This protein binds this small molecule.
Small molecule (SMILES): COc1cccc2[nH]c(C(=O)N[C@@H](CC(C)C)C(=O)N[C@@H](C[C@@H]3CCNC3=O)C(=O)c3nc4ccccc4s3)cc12

Sequence of chain 1.B:
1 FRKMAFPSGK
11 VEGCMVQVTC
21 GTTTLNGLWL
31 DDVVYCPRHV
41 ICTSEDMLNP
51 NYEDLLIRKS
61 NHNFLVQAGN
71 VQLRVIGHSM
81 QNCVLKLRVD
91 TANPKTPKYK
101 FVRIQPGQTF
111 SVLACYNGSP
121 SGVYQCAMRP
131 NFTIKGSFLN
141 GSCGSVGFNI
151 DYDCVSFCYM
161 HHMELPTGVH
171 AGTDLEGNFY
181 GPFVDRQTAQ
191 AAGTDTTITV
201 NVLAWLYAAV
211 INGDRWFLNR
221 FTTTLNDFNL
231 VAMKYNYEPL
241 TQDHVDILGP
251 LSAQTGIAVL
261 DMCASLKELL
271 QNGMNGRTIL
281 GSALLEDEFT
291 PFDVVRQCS

Binding-site contacts:
Ligand atom O3 contacts residue MET163 of chain 1.B at 3.5 Å.
Ligand atom O1 contacts residue GLN187 of chain 1.B at 3.3 Å.
Ligand atom S1 contacts residue CYS143 of chain 1.B at 2.8 Å (h-bond).
Ligand atom C30 contacts residue HIS162 of chain 1.B at 3.5 Å.
Ligand atom C28 contacts residue GLN187 of chain 1.B at 3.3 Å.
Ligand atom O3 contacts residue CYS143 of chain 1.B at 2.8 Å (h-bond).
Ligand atom C17 contacts residue ASN140 of chain 1.B at 3.2 Å.
Ligand atom C19 contacts residue CYS143 of chain 1.B at 1.8 Å (hydrophobic).
Ligand atom C13 contacts residue CYS143 of chain 1.B at 2.8 Å (hydrophobic).
Ligand atom C26 contacts residue HIS39 of chain 1.B at 3.3 Å.
Ligand atom C20 contacts residue CYS143 of chain 1.B at 2.5 Å (hydrophobic).
Ligand atom C9 contacts residue GLN187 of chain 1.B at 3.5 Å.
Ligand atom C16 contacts residue ASN140 of chain 1.B at 3.5 Å.
Ligand atom C12 contacts residue HIS162 of chain 1.B at 3.2 Å.
Ligand atom C25 contacts residue MET47 of chain 1.B at 3.4 Å (hydrophobic).
Ligand atom C1 contacts residue ALA189 of chain 1.B at 3.4 Å (hydrophobic).
Ligand atom C14 contacts residue CYS143 of chain 1.B at 3.2 Å (hydrophobic).
Ligand atom O4 contacts residue SER142 of chain 1.B at 3.5 Å (h-bond).
Ligand atom O1 contacts residue THR188 of chain 1.B at 3.3 Å (h-bond).
Ligand atom C11 contacts residue HIS162 of chain 1.B at 3.4 Å.
Ligand atom N4 contacts residue PHE138 of chain 1.B at 3.2 Å (h-bond).
Ligand atom S1 contacts residue HIS39 of chain 1.B at 3.3 Å (h-bond).
Ligand atom C18 contacts residue GLU164 of chain 1.B at 3.3 Å.
Ligand atom O2 contacts residue GLU164 of chain 1.B at 2.9 Å (salt-bridge).
Ligand atom C25 contacts residue THR23 of chain 1.B at 3.5 Å.
Ligand atom N2 contacts residue GLN187 of chain 1.B at 3.0 Å (h-bond).
Ligand atom C6 contacts residue THR188 of chain 1.B at 3.5 Å.
Ligand atom C24 contacts residue MET47 of chain 1.B at 3.5 Å (hydrophobic).
Ligand atom N4 contacts residue LEU139 of chain 1.B at 3.4 Å (h-bond).
Ligand atom O2 contacts residue MET163 of chain 1.B at 3.0 Å.
Ligand atom O5 contacts residue PHE138 of chain 1.B at 3.4 Å.
Ligand atom N1 contacts residue GLU164 of chain 1.B at 2.8 Å (salt-bridge).
Ligand atom O3 contacts residue HIS162 of chain 1.B at 2.3 Å (h-bond).
Ligand atom O5 contacts residue HIS161 of chain 1.B at 2.7 Å (h-bond).
Ligand atom N4 contacts residue GLU164 of chain 1.B at 3.4 Å (salt-bridge).
Ligand atom O4 contacts residue CYS143 of chain 1.B at 1.9 Å (h-bond).
Ligand atom C8 contacts residue GLN187 of chain 1.B at 3.5 Å.
Ligand atom C27 contacts residue GLN187 of chain 1.B at 3.2 Å.
Ligand atom C17 contacts residue LEU139 of chain 1.B at 3.5 Å (hydrophobic).
Ligand atom C25 contacts residue HIS39 of chain 1.B at 3.5 Å.